This small molecule binds to this protein.
Small molecule (SMILES): O=[N+]([O-])c1ccc(O)cc1

Binding-site contacts:
Ligand atom C1 contacts residue HIS35 of chain 2.B at 4.4 Å.
Ligand atom O2 contacts residue TRP47 of chain 2.B at 4.2 Å.
Ligand atom C2 contacts residue TRP99 of chain 2.B at 3.5 Å (hydrophobic).
Ligand atom C1 contacts residue TRP99 of chain 2.B at 3.7 Å (hydrophobic).
Ligand atom O3 contacts residue TRP99 of chain 2.B at 4.0 Å.
Ligand atom C3 contacts residue TRP99 of chain 2.B at 3.4 Å (hydrophobic).
Ligand atom C5 contacts residue TRP99 of chain 2.B at 3.7 Å (hydrophobic).
Ligand atom OH contacts residue TRP99 of chain 2.B at 4.1 Å.
Ligand atom C2 contacts residue HIS35 of chain 2.B at 3.4 Å.
Ligand atom N1 contacts residue TRP47 of chain 2.B at 4.1 Å.
Ligand atom C3 contacts residue HIS35 of chain 2.B at 3.8 Å.
Ligand atom C2 contacts residue TRP47 of chain 2.B at 4.1 Å (hydrophobic).
Ligand atom C4 contacts residue TRP99 of chain 2.B at 3.8 Å (hydrophobic).
Ligand atom O2 contacts residue TRP99 of chain 2.B at 3.7 Å.
Ligand atom O2 contacts residue VAL37 of chain 2.B at 3.8 Å.
Ligand atom N1 contacts residue TRP99 of chain 2.B at 3.6 Å.
Ligand atom C6 contacts residue TRP99 of chain 2.B at 3.8 Å (hydrophobic).
Ligand atom C1 contacts residue TRP47 of chain 2.B at 4.0 Å (hydrophobic).
Ligand atom N1 contacts residue THR97 of chain 2.B at 4.4 Å.
Ligand atom O3 contacts residue VAL37 of chain 2.B at 3.4 Å.
Ligand atom N1 contacts residue TRP113 of chain 2.B at 4.5 Å.
Ligand atom O2 contacts residue HIS35 of chain 2.B at 3.6 Å.
Ligand atom N1 contacts residue VAL37 of chain 2.B at 3.9 Å.
Ligand atom O2 contacts residue THR97 of chain 2.B at 3.3 Å.
Ligand atom O3 contacts residue TRP113 of chain 2.B at 3.8 Å.
Ligand atom O2 contacts residue TRP113 of chain 2.B at 4.4 Å.

Sequence of chain 2.B:
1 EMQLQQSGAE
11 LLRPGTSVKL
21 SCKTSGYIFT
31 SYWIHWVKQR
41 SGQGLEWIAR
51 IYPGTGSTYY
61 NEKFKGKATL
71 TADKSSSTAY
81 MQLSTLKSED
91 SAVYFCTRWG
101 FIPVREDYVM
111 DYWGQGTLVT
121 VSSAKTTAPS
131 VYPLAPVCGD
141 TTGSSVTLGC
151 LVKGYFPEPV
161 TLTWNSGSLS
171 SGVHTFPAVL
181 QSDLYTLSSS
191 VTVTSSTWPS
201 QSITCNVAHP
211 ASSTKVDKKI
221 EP